Sequence of chain 1.B:
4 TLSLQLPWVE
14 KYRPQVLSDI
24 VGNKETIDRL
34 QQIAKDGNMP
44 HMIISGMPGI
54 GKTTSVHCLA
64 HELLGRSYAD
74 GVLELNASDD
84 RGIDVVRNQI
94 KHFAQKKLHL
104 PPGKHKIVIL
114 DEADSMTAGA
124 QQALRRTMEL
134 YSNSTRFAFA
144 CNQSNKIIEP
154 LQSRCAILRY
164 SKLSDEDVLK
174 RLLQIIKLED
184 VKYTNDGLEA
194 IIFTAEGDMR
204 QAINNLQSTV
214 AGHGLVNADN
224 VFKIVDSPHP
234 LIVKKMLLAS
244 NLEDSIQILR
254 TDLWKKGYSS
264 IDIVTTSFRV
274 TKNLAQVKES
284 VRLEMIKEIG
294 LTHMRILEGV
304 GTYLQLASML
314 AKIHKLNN

Binding-site contacts:
Ligand atom O3A contacts residue ILE357 of chain 1.A at 3.5 Å (h-bond).
Ligand atom O2B contacts residue GLY356 of chain 1.A at 3.5 Å (h-bond).
Ligand atom O2G contacts residue ARG157 of chain 1.B at 3.0 Å (salt-bridge).
Ligand atom PG contacts residue MG1 of chain 1.N at 3.0 Å.
Ligand atom C5' contacts residue ARG515 of chain 1.A at 3.5 Å.
Ligand atom O2G contacts residue MG1 of chain 1.N at 2.0 Å.
Ligand atom O1B contacts residue MG1 of chain 1.N at 2.4 Å.
Ligand atom O4' contacts residue ARG515 of chain 1.A at 3.4 Å.
Ligand atom O1B contacts residue THR360 of chain 1.A at 3.1 Å (h-bond).
Ligand atom O2G contacts residue ARG128 of chain 1.B at 3.2 Å (salt-bridge).
Ligand atom N6 contacts residue CYS311 of chain 1.A at 2.9 Å (h-bond).
Ligand atom O3G contacts residue ASN456 of chain 1.A at 3.3 Å (h-bond).
Ligand atom C4 contacts residue ILE514 of chain 1.A at 3.5 Å (hydrophobic).
Ligand atom O3' contacts residue ALA303 of chain 1.A at 3.4 Å.
Ligand atom S1G contacts residue ARG515 of chain 1.A at 3.5 Å (salt-bridge).
Ligand atom O3G contacts residue MG1 of chain 1.N at 3.5 Å.
Ligand atom O2A contacts residue GLY358 of chain 1.A at 3.3 Å.
Ligand atom O3G contacts residue ARG128 of chain 1.B at 3.5 Å (salt-bridge).
Ligand atom O2B contacts residue GLY358 of chain 1.A at 3.3 Å (h-bond).
Ligand atom O1B contacts residue LYS359 of chain 1.A at 3.6 Å (salt-bridge).
Ligand atom O3B contacts residue ARG515 of chain 1.A at 2.9 Å (salt-bridge).
Ligand atom N7 contacts residue ILE357 of chain 1.A at 3.1 Å.
Ligand atom O3B contacts residue GLY356 of chain 1.A at 3.0 Å (h-bond).
Ligand atom O3A contacts residue GLY358 of chain 1.A at 3.0 Å (h-bond).
Ligand atom O2' contacts residue THR299 of chain 1.A at 2.9 Å (h-bond).
Ligand atom O2A contacts residue THR361 of chain 1.A at 2.7 Å (h-bond).
Ligand atom O2B contacts residue LYS359 of chain 1.A at 2.7 Å (salt-bridge).
Ligand atom O2B contacts residue ILE357 of chain 1.A at 3.1 Å (h-bond).
Ligand atom N6 contacts residue ILE357 of chain 1.A at 3.2 Å (h-bond).
Ligand atom O3G contacts residue LYS359 of chain 1.A at 3.0 Å (salt-bridge).
Ligand atom N7 contacts residue GLY358 of chain 1.A at 3.3 Å (h-bond).
Ligand atom PG contacts residue ARG128 of chain 1.B at 3.6 Å.
Ligand atom S1G contacts residue ARG157 of chain 1.B at 3.2 Å (salt-bridge).
Ligand atom O3' contacts residue THR299 of chain 1.A at 3.4 Å (h-bond).
Ligand atom O3A contacts residue GLY356 of chain 1.A at 3.6 Å.
Ligand atom PB contacts residue MG1 of chain 1.N at 3.5 Å.
Ligand atom O1A contacts residue ARG515 of chain 1.A at 2.8 Å (salt-bridge).
Ligand atom S1G contacts residue PRO355 of chain 1.A at 3.6 Å.
Ligand atom S1G contacts residue ARG128 of chain 1.B at 3.6 Å (salt-bridge).
Ligand atom O3B contacts residue MG1 of chain 1.N at 3.4 Å.

The protein below binds the small molecule below.
Small molecule (SMILES): Nc1ncnc2c1ncn2[C@@H]1O[C@H](COP(=O)(O)OP(=O)(O)OP(O)(O)=S)[C@@H](O)[C@H]1O

Sequence of chain 1.A:
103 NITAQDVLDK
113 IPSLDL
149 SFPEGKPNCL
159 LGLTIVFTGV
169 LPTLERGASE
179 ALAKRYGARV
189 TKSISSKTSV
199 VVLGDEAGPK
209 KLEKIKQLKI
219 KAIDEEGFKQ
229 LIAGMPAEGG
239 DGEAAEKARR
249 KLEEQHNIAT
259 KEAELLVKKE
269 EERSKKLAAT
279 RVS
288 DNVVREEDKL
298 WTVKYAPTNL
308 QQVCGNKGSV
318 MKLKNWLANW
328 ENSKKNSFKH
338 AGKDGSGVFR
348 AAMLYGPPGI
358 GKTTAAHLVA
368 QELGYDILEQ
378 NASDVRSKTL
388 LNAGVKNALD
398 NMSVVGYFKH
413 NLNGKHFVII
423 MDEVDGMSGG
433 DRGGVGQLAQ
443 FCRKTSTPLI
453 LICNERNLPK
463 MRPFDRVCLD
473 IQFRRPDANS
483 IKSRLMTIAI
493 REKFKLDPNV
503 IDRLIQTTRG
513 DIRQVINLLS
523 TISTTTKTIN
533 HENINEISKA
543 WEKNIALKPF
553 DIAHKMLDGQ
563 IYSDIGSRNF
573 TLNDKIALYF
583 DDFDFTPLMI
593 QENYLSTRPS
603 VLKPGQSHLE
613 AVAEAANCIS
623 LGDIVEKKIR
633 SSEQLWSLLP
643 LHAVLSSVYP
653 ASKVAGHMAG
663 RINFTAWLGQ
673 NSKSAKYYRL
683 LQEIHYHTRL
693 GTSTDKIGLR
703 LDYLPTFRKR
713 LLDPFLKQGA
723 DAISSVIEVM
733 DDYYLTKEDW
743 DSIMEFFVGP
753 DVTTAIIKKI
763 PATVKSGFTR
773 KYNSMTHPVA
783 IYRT